The small molecule below binds the protein below.
Small molecule (SMILES): NCC(=O)O

Sequence of chain 1.C:
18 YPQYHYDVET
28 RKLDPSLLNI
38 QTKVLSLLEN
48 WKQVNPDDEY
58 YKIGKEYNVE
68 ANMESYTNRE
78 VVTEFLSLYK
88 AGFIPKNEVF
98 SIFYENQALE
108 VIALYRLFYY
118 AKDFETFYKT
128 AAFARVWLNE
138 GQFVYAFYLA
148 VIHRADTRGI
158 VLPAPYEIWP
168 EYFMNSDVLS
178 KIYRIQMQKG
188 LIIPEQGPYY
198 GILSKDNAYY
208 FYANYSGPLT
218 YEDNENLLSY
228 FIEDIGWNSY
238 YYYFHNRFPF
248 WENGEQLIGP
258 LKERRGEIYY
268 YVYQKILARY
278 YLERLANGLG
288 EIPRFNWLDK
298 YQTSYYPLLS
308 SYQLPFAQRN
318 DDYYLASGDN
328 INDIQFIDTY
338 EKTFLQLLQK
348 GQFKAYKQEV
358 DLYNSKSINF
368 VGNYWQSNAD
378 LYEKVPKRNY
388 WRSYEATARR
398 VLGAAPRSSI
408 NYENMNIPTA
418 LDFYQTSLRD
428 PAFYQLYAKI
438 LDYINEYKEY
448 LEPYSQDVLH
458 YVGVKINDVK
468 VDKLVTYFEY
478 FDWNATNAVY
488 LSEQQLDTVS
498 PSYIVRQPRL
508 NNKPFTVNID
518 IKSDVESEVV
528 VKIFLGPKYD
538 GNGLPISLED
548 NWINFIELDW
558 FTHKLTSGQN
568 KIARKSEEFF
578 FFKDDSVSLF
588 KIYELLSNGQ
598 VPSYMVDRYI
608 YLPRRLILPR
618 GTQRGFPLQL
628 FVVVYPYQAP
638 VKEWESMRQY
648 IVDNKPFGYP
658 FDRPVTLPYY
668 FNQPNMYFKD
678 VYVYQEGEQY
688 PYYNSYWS

Sequence of chain 1.B:
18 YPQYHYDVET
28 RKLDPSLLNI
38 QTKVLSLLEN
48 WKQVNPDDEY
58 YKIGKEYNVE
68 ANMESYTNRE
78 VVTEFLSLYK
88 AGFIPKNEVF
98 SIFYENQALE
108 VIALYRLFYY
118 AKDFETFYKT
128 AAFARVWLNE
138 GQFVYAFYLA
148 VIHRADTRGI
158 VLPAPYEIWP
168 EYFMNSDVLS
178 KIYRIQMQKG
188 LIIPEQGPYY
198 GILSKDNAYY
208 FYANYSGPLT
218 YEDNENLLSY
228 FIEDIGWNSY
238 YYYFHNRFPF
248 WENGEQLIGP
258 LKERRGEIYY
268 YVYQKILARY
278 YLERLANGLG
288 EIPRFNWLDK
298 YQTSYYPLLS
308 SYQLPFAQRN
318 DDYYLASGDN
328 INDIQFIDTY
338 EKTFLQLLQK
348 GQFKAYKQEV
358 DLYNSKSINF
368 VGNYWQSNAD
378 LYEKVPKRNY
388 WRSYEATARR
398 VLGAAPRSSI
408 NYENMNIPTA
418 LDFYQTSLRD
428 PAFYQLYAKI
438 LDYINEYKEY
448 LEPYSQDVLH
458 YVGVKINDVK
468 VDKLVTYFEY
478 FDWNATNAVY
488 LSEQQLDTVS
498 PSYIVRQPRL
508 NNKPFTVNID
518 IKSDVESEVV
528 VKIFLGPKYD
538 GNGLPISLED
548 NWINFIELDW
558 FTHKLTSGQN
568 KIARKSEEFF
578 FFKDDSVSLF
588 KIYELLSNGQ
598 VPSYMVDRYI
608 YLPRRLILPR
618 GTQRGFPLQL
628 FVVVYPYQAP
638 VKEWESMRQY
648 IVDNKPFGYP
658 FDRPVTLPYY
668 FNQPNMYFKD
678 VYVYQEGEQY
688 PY

Binding-site contacts:
Ligand atom OXT contacts residue MAN6 of chain 1.Q at 4.0 Å.
Ligand atom N contacts residue GLY89 of chain 1.C at 3.3 Å (h-bond).
Ligand atom CA contacts residue ALA88 of chain 1.C at 4.2 Å (hydrophobic).
Ligand atom C contacts residue ALA88 of chain 1.C at 3.9 Å (hydrophobic).
Ligand atom O contacts residue ALA88 of chain 1.C at 4.3 Å.
Ligand atom O contacts residue PRO665 of chain 1.B at 4.3 Å.
Ligand atom OXT contacts residue ALA88 of chain 1.C at 3.9 Å.
Ligand atom O contacts residue GLU546 of chain 1.B at 4.3 Å.
Ligand atom N contacts residue ALA88 of chain 1.C at 3.4 Å (h-bond).